The protein below binds the small molecule below.
Small molecule (SMILES): CN1[C@@H](CC(=O)c2ccccc2)CCC[C@H]1C[C@H](O)c1ccccc1

Binding-site contacts:
Ligand atom O1 contacts residue TYR185 of chain 1.C at 3.9 Å.
Ligand atom C6 contacts residue GLN115 of chain 1.D at 3.2 Å.
Ligand atom C11 contacts residue TYR92 of chain 1.C at 4.0 Å (hydrophobic).
Ligand atom O2 contacts residue TYR185 of chain 1.C at 3.9 Å.
Ligand atom C6 contacts residue CYS187 of chain 1.C at 3.8 Å (hydrophobic).
Ligand atom C13 contacts residue TRP146 of chain 1.C at 4.0 Å (hydrophobic).
Ligand atom C17 contacts residue TRP146 of chain 1.C at 3.9 Å (hydrophobic).
Ligand atom C10 contacts residue TRP54 of chain 1.D at 3.6 Å (hydrophobic).
Ligand atom C22 contacts residue LEU117 of chain 1.D at 4.0 Å (hydrophobic).
Ligand atom C5 contacts residue GLN115 of chain 1.D at 3.4 Å.
Ligand atom C4 contacts residue GLN56 of chain 1.D at 3.7 Å.
Ligand atom C3 contacts residue LEU117 of chain 1.D at 3.8 Å (hydrophobic).
Ligand atom C10 contacts residue TRP146 of chain 1.C at 4.0 Å (hydrophobic).
Ligand atom C12 contacts residue TRP146 of chain 1.C at 3.4 Å (hydrophobic).
Ligand atom C22 contacts residue TRP146 of chain 1.C at 4.0 Å (hydrophobic).
Ligand atom C13 contacts residue SER145 of chain 1.C at 4.0 Å.
Ligand atom C15 contacts residue TYR192 of chain 1.C at 3.5 Å (hydrophobic).
Ligand atom C4 contacts residue LEU117 of chain 1.D at 3.8 Å (hydrophobic).
Ligand atom C1 contacts residue LEU117 of chain 1.D at 3.4 Å (hydrophobic).
Ligand atom C11 contacts residue TYR185 of chain 1.C at 3.9 Å (hydrophobic).
Ligand atom C14 contacts residue TRP146 of chain 1.C at 3.6 Å (hydrophobic).
Ligand atom O2 contacts residue TRP54 of chain 1.D at 3.4 Å.
Ligand atom C15 contacts residue SER145 of chain 1.C at 3.8 Å.
Ligand atom C5 contacts residue CYS187 of chain 1.C at 3.5 Å (hydrophobic).
Ligand atom C2 contacts residue CYS187 of chain 1.C at 3.4 Å (hydrophobic).
Ligand atom C7 contacts residue GLN56 of chain 1.D at 3.5 Å.
Ligand atom C19 contacts residue TRP146 of chain 1.C at 3.7 Å (hydrophobic).
Ligand atom C14 contacts residue TYR92 of chain 1.C at 3.9 Å (hydrophobic).
Ligand atom C3 contacts residue CYS187 of chain 1.C at 3.9 Å (hydrophobic).
Ligand atom C5 contacts residue LEU117 of chain 1.D at 4.0 Å (hydrophobic).
Ligand atom C2 contacts residue LEU117 of chain 1.D at 3.5 Å (hydrophobic).
Ligand atom C18 contacts residue TYR92 of chain 1.C at 3.8 Å (hydrophobic).
Ligand atom C15 contacts residue TRP146 of chain 1.C at 3.7 Å (hydrophobic).
Ligand atom C13 contacts residue TYR92 of chain 1.C at 3.2 Å (hydrophobic).
Ligand atom O1 contacts residue TRP54 of chain 1.D at 3.8 Å.
Ligand atom C1 contacts residue CYS187 of chain 1.C at 3.7 Å (hydrophobic).
Ligand atom C12 contacts residue TYR192 of chain 1.C at 3.8 Å (hydrophobic).
Ligand atom C15 contacts residue TYR92 of chain 1.C at 3.8 Å (hydrophobic).
Ligand atom C16 contacts residue TYR185 of chain 1.C at 3.8 Å (hydrophobic).
Ligand atom C19 contacts residue TRP54 of chain 1.D at 3.5 Å (hydrophobic).

Sequence of chain 1.D:
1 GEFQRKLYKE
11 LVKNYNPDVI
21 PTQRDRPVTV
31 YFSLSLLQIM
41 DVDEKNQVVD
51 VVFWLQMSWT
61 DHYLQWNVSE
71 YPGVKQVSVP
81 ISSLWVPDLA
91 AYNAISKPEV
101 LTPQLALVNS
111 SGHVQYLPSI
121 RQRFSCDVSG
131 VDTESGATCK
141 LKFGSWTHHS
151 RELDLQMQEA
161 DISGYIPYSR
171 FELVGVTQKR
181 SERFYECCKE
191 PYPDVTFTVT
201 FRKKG

Sequence of chain 1.C:
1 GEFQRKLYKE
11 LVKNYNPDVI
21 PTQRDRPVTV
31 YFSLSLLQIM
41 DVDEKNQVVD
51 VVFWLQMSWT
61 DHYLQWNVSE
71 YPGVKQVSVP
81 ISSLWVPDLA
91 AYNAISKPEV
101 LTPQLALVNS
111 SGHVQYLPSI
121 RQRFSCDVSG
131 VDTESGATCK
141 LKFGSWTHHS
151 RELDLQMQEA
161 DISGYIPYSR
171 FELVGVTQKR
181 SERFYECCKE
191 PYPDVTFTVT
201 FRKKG